Binding-site contacts:
Ligand atom N1 contacts residue ALA105 of chain 1.A at 3.0 Å (h-bond).
Ligand atom C4 contacts residue PRO123 of chain 1.A at 3.8 Å (hydrophobic).
Ligand atom N9 contacts residue PRO123 of chain 1.A at 3.5 Å.
Ligand atom N7 contacts residue PRO123 of chain 1.A at 3.5 Å.
Ligand atom N3 contacts residue GLU79 of chain 1.A at 3.9 Å.
Ligand atom O4' contacts residue GLY58 of chain 1.A at 3.4 Å.
Ligand atom N6 contacts residue ILE126 of chain 1.A at 3.9 Å.
Ligand atom C6 contacts residue ASP104 of chain 1.A at 3.7 Å.
Ligand atom C2 contacts residue GLY103 of chain 1.A at 3.7 Å.
Ligand atom N1 contacts residue ILE80 of chain 1.A at 4.0 Å.
Ligand atom C8 contacts residue PRO123 of chain 1.A at 3.4 Å (hydrophobic).
Ligand atom C8 contacts residue ILE80 of chain 1.A at 3.9 Å (hydrophobic).
Ligand atom C3' contacts residue GLU79 of chain 1.A at 3.7 Å.
Ligand atom C2 contacts residue ALA105 of chain 1.A at 3.7 Å (hydrophobic).
Ligand atom O4' contacts residue GLU79 of chain 1.A at 3.8 Å.
Ligand atom N1 contacts residue ASP104 of chain 1.A at 3.7 Å.
Ligand atom O3' contacts residue GLU79 of chain 1.A at 2.8 Å (salt-bridge).
Ligand atom C1' contacts residue GLU79 of chain 1.A at 3.3 Å.
Ligand atom C5' contacts residue CYS31 of chain 1.A at 3.5 Å (hydrophobic).
Ligand atom N7 contacts residue ILE80 of chain 1.A at 3.9 Å.
Ligand atom C2 contacts residue ILE80 of chain 1.A at 3.7 Å (hydrophobic).
Ligand atom C5 contacts residue ILE80 of chain 1.A at 3.7 Å (hydrophobic).
Ligand atom O2' contacts residue GLU79 of chain 1.A at 2.5 Å (salt-bridge).
Ligand atom O3' contacts residue GLY60 of chain 1.A at 3.2 Å (h-bond).
Ligand atom O5' contacts residue ASN121 of chain 1.A at 3.5 Å (h-bond).
Ligand atom C4 contacts residue ILE80 of chain 1.A at 3.5 Å (hydrophobic).
Ligand atom N9 contacts residue ILE80 of chain 1.A at 3.7 Å.
Ligand atom C5 contacts residue PRO123 of chain 1.A at 3.7 Å (hydrophobic).
Ligand atom C2 contacts residue ILE78 of chain 1.A at 3.9 Å (hydrophobic).
Ligand atom N6 contacts residue ASP104 of chain 1.A at 2.9 Å (salt-bridge).
Ligand atom N3 contacts residue ILE78 of chain 1.A at 3.9 Å.
Ligand atom N1 contacts residue GLY103 of chain 1.A at 4.0 Å.
Ligand atom C4' contacts residue GLY58 of chain 1.A at 3.9 Å.
Ligand atom O5' contacts residue CYS31 of chain 1.A at 2.6 Å (h-bond).
Ligand atom C4' contacts residue GLU79 of chain 1.A at 4.0 Å.
Ligand atom N3 contacts residue ILE80 of chain 1.A at 3.4 Å (h-bond).
Ligand atom O3' contacts residue LEU84 of chain 1.A at 3.3 Å.
Ligand atom O4' contacts residue PRO123 of chain 1.A at 3.5 Å.
Ligand atom O2' contacts residue ASP81 of chain 1.A at 3.8 Å.
Ligand atom C2' contacts residue GLU79 of chain 1.A at 3.4 Å.

Sequence of chain 1.A:
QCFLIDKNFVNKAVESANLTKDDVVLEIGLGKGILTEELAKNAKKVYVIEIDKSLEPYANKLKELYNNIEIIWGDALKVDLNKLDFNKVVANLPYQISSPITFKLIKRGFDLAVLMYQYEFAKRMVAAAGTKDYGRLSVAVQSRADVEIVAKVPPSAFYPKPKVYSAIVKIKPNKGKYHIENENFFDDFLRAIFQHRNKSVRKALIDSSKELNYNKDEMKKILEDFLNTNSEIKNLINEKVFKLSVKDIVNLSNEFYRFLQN

The small molecule below binds the protein below.
Small molecule (SMILES): Nc1ncnc2c1ncn2[C@@H]1O[C@H](CO)[C@@H](O)[C@H]1O